Sequence of chain 3.A:
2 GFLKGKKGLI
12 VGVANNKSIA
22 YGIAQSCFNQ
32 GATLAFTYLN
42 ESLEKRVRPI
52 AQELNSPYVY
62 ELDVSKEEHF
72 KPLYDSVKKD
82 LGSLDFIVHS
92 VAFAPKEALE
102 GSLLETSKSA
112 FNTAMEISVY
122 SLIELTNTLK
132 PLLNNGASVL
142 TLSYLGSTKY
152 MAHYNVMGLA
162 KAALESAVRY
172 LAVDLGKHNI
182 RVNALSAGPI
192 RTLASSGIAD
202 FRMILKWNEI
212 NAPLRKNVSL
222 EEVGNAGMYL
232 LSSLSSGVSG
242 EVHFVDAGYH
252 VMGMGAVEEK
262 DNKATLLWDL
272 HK

Binding-site contacts:
Ligand atom C30 contacts residue LEU194 of chain 3.A at 3.2 Å (hydrophobic).
Ligand atom O35 contacts residue PHE94 of chain 3.A at 2.9 Å.
Ligand atom C2 contacts residue NAD1 of chain 3.C at 3.3 Å.
Ligand atom C38 contacts residue ALA195 of chain 3.A at 3.2 Å (hydrophobic).
Ligand atom S1 contacts residue NAD1 of chain 3.C at 3.7 Å.
Ligand atom N36 contacts residue PHE94 of chain 3.A at 3.5 Å.
Ligand atom C4 contacts residue NAD1 of chain 3.C at 3.5 Å.
Ligand atom C3 contacts residue NAD1 of chain 3.C at 3.2 Å.
Ligand atom C28 contacts residue LYS97 of chain 3.A at 3.6 Å.
Ligand atom C34 contacts residue PHE94 of chain 3.A at 3.4 Å (hydrophobic).
Ligand atom O23 contacts residue LEU39 of chain 3.B at 3.8 Å.
Ligand atom C38 contacts residue LEU100 of chain 3.A at 3.7 Å (hydrophobic).
Ligand atom C38 contacts residue GLY198 of chain 3.A at 3.7 Å.
Ligand atom O23 contacts residue SER38 of chain 3.B at 2.6 Å (h-bond).
Ligand atom C39 contacts residue LEU100 of chain 3.A at 3.4 Å (hydrophobic).
Ligand atom C4 contacts residue TYR145 of chain 3.A at 3.4 Å (hydrophobic).
Ligand atom S1 contacts residue ILE199 of chain 3.A at 3.7 Å.
Ligand atom C43 contacts residue NAD1 of chain 3.C at 3.3 Å.
Ligand atom O40 contacts residue ALA95 of chain 3.A at 3.0 Å (h-bond).
Ligand atom O1 contacts residue TYR155 of chain 3.A at 2.7 Å (h-bond).
Ligand atom N41 contacts residue ALA195 of chain 3.A at 3.5 Å (h-bond).
Ligand atom C28 contacts residue SER38 of chain 3.B at 3.9 Å.
Ligand atom O40 contacts residue LEU100 of chain 3.A at 3.8 Å.
Ligand atom C1 contacts residue NAD1 of chain 3.C at 3.2 Å.
Ligand atom C37 contacts residue ALA195 of chain 3.A at 3.4 Å (hydrophobic).
Ligand atom O33 contacts residue ALA195 of chain 3.A at 3.6 Å.
Ligand atom P24 contacts residue SER38 of chain 3.B at 1.6 Å.
Ligand atom O40 contacts residue PHE94 of chain 3.A at 3.4 Å.
Ligand atom N41 contacts residue LEU100 of chain 3.A at 3.5 Å.
Ligand atom C31 contacts residue LEU39 of chain 3.B at 3.6 Å (hydrophobic).
Ligand atom C39 contacts residue ALA195 of chain 3.A at 3.8 Å (hydrophobic).
Ligand atom C1 contacts residue TYR155 of chain 3.A at 3.5 Å (hydrophobic).
Ligand atom C3 contacts residue ILE199 of chain 3.A at 3.3 Å (hydrophobic).
Ligand atom C2 contacts residue TYR155 of chain 3.A at 3.6 Å (hydrophobic).
Ligand atom O1 contacts residue NAD1 of chain 3.C at 2.5 Å (h-bond).
Ligand atom O25 contacts residue SER38 of chain 3.B at 2.6 Å (h-bond).
Ligand atom O27 contacts residue SER38 of chain 3.B at 2.5 Å (h-bond).
Ligand atom C30 contacts residue LEU39 of chain 3.B at 3.5 Å (hydrophobic).
Ligand atom O1 contacts residue LYS162 of chain 3.A at 3.8 Å.
Ligand atom O40 contacts residue MET158 of chain 3.A at 3.9 Å.

The protein below binds the small molecule below.
Small molecule (SMILES): CCCC(=O)SCCNC(=O)CCNC(=O)[C@@H](O)C(C)(C)COP(=O)(O)O

Sequence of chain 3.B:
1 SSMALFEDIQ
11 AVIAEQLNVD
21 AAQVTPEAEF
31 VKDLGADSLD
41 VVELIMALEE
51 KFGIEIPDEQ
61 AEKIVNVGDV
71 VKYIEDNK